Sequence of chain 2.B:
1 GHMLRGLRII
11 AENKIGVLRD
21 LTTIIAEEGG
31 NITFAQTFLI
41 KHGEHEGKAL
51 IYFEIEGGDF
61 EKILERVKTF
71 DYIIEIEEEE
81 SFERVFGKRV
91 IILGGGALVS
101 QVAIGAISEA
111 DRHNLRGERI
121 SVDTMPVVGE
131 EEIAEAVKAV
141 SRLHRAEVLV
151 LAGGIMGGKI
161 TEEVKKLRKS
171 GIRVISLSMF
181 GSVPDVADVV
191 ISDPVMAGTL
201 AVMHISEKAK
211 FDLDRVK

The protein below binds the small molecule below.
Small molecule (SMILES): O[C@@H]1[C@H](O)[C@H](O)CO[C@H]1O

Binding-site contacts:
Ligand atom O3 contacts residue ASP123 of chain 2.B at 4.1 Å.
Ligand atom C5 contacts residue ASP123 of chain 2.B at 3.9 Å.
Ligand atom C1 contacts residue LEU143 of chain 2.B at 4.1 Å (hydrophobic).
Ligand atom C1 contacts residue ARG89 of chain 2.B at 3.2 Å.
Ligand atom C5 contacts residue LEU143 of chain 2.B at 3.8 Å (hydrophobic).
Ligand atom O4 contacts residue LEU93 of chain 2.B at 4.4 Å.
Ligand atom O3 contacts residue THR124 of chain 2.B at 3.9 Å.
Ligand atom O4 contacts residue ILE91 of chain 2.B at 4.2 Å.
Ligand atom O4 contacts residue THR124 of chain 2.B at 3.6 Å (h-bond).
Ligand atom O5 contacts residue LEU143 of chain 2.B at 3.2 Å.
Ligand atom O4 contacts residue ASP123 of chain 2.B at 4.2 Å.
Ligand atom C5 contacts residue ARG89 of chain 2.B at 3.6 Å.
Ligand atom C5 contacts residue ILE91 of chain 2.B at 4.0 Å (hydrophobic).
Ligand atom O5 contacts residue ARG89 of chain 2.B at 2.9 Å (salt-bridge).
Ligand atom C3 contacts residue THR124 of chain 2.B at 4.4 Å.
Ligand atom O1 contacts residue LEU143 of chain 2.B at 3.8 Å.
Ligand atom O1 contacts residue ARG89 of chain 2.B at 3.4 Å (salt-bridge).
Ligand atom O4 contacts residue MET125 of chain 2.B at 3.9 Å.